Sequence of chain 26.A:
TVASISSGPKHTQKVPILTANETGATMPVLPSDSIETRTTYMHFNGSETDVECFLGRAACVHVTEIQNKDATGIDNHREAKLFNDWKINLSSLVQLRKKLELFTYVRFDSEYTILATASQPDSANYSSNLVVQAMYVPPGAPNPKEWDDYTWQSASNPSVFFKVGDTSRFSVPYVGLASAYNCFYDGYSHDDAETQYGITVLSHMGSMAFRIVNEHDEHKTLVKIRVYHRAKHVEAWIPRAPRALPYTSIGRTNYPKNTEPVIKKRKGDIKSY

Sequence of chain 26.C:
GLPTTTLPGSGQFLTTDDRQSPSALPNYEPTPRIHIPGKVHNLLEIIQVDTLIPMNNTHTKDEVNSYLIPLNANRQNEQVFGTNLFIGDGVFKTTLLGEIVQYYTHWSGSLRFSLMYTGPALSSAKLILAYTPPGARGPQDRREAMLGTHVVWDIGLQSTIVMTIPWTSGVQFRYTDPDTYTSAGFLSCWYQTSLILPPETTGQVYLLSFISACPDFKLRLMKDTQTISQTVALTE

Binding-site contacts:
Ligand atom O1 contacts residue TYR152 of chain 26.A at 3.9 Å.
Ligand atom C7C contacts residue TYR197 of chain 26.A at 3.8 Å (hydrophobic).
Ligand atom C2C contacts residue TYR152 of chain 26.A at 4.0 Å (hydrophobic).
Ligand atom C3 contacts residue PRO174 of chain 26.A at 3.8 Å (hydrophobic).
Ligand atom C5B contacts residue TYR197 of chain 26.A at 3.8 Å (hydrophobic).
Ligand atom C4C contacts residue TYR152 of chain 26.A at 3.8 Å (hydrophobic).
Ligand atom C31 contacts residue SER175 of chain 26.A at 3.6 Å.
Ligand atom C5C contacts residue ILE104 of chain 26.A at 3.8 Å (hydrophobic).
Ligand atom O1 contacts residue PHE186 of chain 26.A at 3.5 Å.
Ligand atom N2 contacts residue PRO174 of chain 26.A at 3.9 Å.
Ligand atom C7C contacts residue VAL191 of chain 26.A at 4.0 Å (hydrophobic).
Ligand atom C6B contacts residue LEU106 of chain 26.A at 4.0 Å (hydrophobic).
Ligand atom C31 contacts residue ALA150 of chain 26.A at 3.1 Å (hydrophobic).
Ligand atom C31 contacts residue VAL176 of chain 26.A at 3.3 Å (hydrophobic).
Ligand atom C3C contacts residue TYR128 of chain 26.A at 3.9 Å (hydrophobic).
Ligand atom C3 contacts residue PHE186 of chain 26.A at 3.8 Å (hydrophobic).
Ligand atom C31 contacts residue PRO174 of chain 26.A at 3.4 Å (hydrophobic).
Ligand atom C5 contacts residue TYR152 of chain 26.A at 3.8 Å (hydrophobic).
Ligand atom C3C contacts residue VAL188 of chain 26.A at 3.3 Å (hydrophobic).
Ligand atom C4 contacts residue PHE186 of chain 26.A at 3.6 Å (hydrophobic).
Ligand atom C6C contacts residue VAL191 of chain 26.A at 3.2 Å (hydrophobic).
Ligand atom C6B contacts residue TYR197 of chain 26.A at 3.7 Å (hydrophobic).
Ligand atom C4A contacts residue ASN198 of chain 26.A at 3.9 Å.
Ligand atom C5B contacts residue LEU106 of chain 26.A at 3.8 Å (hydrophobic).
Ligand atom C4 contacts residue TYR152 of chain 26.A at 3.9 Å (hydrophobic).
Ligand atom C1C contacts residue TYR152 of chain 26.A at 4.0 Å (hydrophobic).
Ligand atom CM1 contacts residue SER107 of chain 26.A at 3.9 Å.
Ligand atom C4C contacts residue ILE104 of chain 26.A at 3.9 Å (hydrophobic).
Ligand atom N2 contacts residue PHE186 of chain 26.A at 3.7 Å.
Ligand atom O1 contacts residue ALA24 of chain 26.C at 3.6 Å.
Ligand atom C5C contacts residue TYR128 of chain 26.A at 3.5 Å (hydrophobic).
Ligand atom C7C contacts residue TYR128 of chain 26.A at 3.6 Å (hydrophobic).
Ligand atom C4B contacts residue LEU106 of chain 26.A at 4.0 Å (hydrophobic).
Ligand atom C4 contacts residue MET224 of chain 26.A at 3.8 Å (hydrophobic).
Ligand atom N2 contacts residue ALA24 of chain 26.C at 3.4 Å.
Ligand atom O1B contacts residue TYR128 of chain 26.A at 3.9 Å.
Ligand atom O1 contacts residue VAL188 of chain 26.A at 3.8 Å.
Ligand atom C2C contacts residue VAL188 of chain 26.A at 3.2 Å (hydrophobic).
Ligand atom O1B contacts residue ILE104 of chain 26.A at 3.9 Å.
Ligand atom C5 contacts residue PHE186 of chain 26.A at 3.5 Å (hydrophobic).

A protein and the small-molecule ligand that binds it are described below.
Small molecule (SMILES): Cc1cc(CCCCCCCOc2ccc(C3=N[C@@H](C)CO3)cc2)on1